Sequence of chain 1.G:
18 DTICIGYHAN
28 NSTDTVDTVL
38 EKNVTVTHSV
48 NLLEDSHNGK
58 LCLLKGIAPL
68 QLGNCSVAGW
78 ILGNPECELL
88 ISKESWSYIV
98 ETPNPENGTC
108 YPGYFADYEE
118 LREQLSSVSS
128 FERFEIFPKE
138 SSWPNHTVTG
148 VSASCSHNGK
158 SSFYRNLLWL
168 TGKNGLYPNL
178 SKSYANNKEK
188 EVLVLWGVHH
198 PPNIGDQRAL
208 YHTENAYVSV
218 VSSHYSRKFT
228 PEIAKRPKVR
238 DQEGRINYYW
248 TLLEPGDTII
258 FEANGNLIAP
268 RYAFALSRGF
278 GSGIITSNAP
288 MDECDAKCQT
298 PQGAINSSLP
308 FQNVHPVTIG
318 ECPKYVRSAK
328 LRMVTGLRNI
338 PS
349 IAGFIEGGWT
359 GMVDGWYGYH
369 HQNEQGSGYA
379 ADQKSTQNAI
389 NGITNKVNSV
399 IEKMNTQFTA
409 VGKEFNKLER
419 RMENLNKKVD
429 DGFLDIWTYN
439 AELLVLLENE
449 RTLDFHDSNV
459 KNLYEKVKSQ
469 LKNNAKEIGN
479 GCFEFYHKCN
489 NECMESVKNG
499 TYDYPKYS

The small molecule below binds the protein below.
Small molecule (SMILES): CC(=O)N[C@H]1[C@H](O[C@H]2[C@H](O)[C@@H](NC(C)=O)CO[C@@H]2CO)O[C@H](CO)[C@@H](O[C@@H]2O[C@H](CO)[C@@H](O)[C@H](O)[C@@H]2O)[C@@H]1O

Binding-site contacts:
Ligand atom O7 contacts residue ASN104 of chain 1.G at 2.9 Å (h-bond).
Ligand atom C2 contacts residue ASN104 of chain 1.G at 2.5 Å.
Ligand atom C1 contacts residue GLU103 of chain 1.G at 4.2 Å.
Ligand atom C7 contacts residue ASN81 of chain 1.G at 4.1 Å.
Ligand atom N2 contacts residue ASN104 of chain 1.G at 2.9 Å (h-bond).
Ligand atom C7 contacts residue ASN104 of chain 1.G at 3.1 Å.
Ligand atom C8 contacts residue CYS107 of chain 1.G at 3.8 Å (hydrophobic).
Ligand atom O7 contacts residue ARG237 of chain 1.G at 3.8 Å.
Ligand atom C8 contacts residue GLU83 of chain 1.G at 3.8 Å.
Ligand atom N2 contacts residue ARG237 of chain 1.G at 4.2 Å.
Ligand atom O7 contacts residue GLU103 of chain 1.G at 4.5 Å.
Ligand atom C8 contacts residue ASN104 of chain 1.G at 4.4 Å.
Ligand atom C8 contacts residue CYS152 of chain 1.G at 4.4 Å (hydrophobic).
Ligand atom C6 contacts residue GLU103 of chain 1.G at 3.9 Å.
Ligand atom C2 contacts residue ARG237 of chain 1.G at 4.3 Å.
Ligand atom C6 contacts residue ARG237 of chain 1.G at 4.4 Å.
Ligand atom O5 contacts residue GLU103 of chain 1.G at 3.7 Å.
Ligand atom C8 contacts residue ASN81 of chain 1.G at 3.5 Å.
Ligand atom C7 contacts residue CYS107 of chain 1.G at 4.3 Å (hydrophobic).
Ligand atom O6 contacts residue ASN71 of chain 1.G at 3.8 Å.
Ligand atom O3 contacts residue ARG237 of chain 1.G at 3.9 Å.
Ligand atom C1 contacts residue ASN104 of chain 1.G at 1.4 Å.
Ligand atom C1 contacts residue GLU83 of chain 1.G at 4.2 Å.
Ligand atom C7 contacts residue ARG237 of chain 1.G at 3.8 Å.
Ligand atom C8 contacts residue ARG237 of chain 1.G at 4.1 Å.
Ligand atom C8 contacts residue SER153 of chain 1.G at 4.2 Å.
Ligand atom C8 contacts residue SER151 of chain 1.G at 4.3 Å.
Ligand atom N2 contacts residue GLU83 of chain 1.G at 3.9 Å.
Ligand atom O6 contacts residue GLU103 of chain 1.G at 3.4 Å.
Ligand atom O5 contacts residue ASN104 of chain 1.G at 2.3 Å (h-bond).
Ligand atom O7 contacts residue CYS107 of chain 1.G at 4.1 Å.
Ligand atom C5 contacts residue GLU103 of chain 1.G at 4.5 Å.
Ligand atom C3 contacts residue ASN104 of chain 1.G at 3.8 Å.
Ligand atom O7 contacts residue ASN81 of chain 1.G at 4.1 Å.
Ligand atom C4 contacts residue ASN104 of chain 1.G at 4.2 Å.
Ligand atom C7 contacts residue GLU83 of chain 1.G at 4.1 Å.
Ligand atom C5 contacts residue ASN104 of chain 1.G at 3.6 Å.